This small molecule binds to this protein.
Small molecule (SMILES): CC(=O)N[C@H]1[C@H](O[C@H]2[C@H](O)[C@@H](NC(C)=O)CO[C@@H]2CO)O[C@H](CO)[C@@H](O)[C@@H]1O

Sequence of chain 1.A:
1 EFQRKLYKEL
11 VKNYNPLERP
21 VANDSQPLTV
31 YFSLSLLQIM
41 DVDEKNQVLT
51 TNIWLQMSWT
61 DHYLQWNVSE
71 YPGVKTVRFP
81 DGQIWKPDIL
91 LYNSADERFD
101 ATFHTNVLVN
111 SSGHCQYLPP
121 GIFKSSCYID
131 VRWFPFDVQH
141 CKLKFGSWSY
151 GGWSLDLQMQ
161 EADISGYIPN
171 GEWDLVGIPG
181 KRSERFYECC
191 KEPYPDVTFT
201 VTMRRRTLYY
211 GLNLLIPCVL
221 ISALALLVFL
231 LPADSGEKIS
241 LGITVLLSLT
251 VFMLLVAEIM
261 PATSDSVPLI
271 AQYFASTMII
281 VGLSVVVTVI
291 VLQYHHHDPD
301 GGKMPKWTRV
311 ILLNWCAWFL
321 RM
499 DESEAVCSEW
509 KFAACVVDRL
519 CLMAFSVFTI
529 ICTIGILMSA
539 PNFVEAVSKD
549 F

Binding-site contacts:
Ligand atom C7 contacts residue HIS114 of chain 1.A at 4.3 Å.
Ligand atom C3 contacts residue HIS114 of chain 1.A at 3.9 Å.
Ligand atom C2 contacts residue HIS114 of chain 1.A at 4.2 Å.
Ligand atom C2 contacts residue SER112 of chain 1.A at 3.3 Å.
Ligand atom C8 contacts residue HIS114 of chain 1.A at 4.4 Å.
Ligand atom O5 contacts residue ASN110 of chain 1.A at 2.3 Å (h-bond).
Ligand atom N2 contacts residue SER112 of chain 1.A at 3.0 Å (h-bond).
Ligand atom C5 contacts residue HIS114 of chain 1.A at 3.2 Å.
Ligand atom C1 contacts residue ASN110 of chain 1.A at 1.4 Å.
Ligand atom C4 contacts residue HIS114 of chain 1.A at 4.0 Å.
Ligand atom C1 contacts residue SER112 of chain 1.A at 2.9 Å.
Ligand atom C6 contacts residue HIS114 of chain 1.A at 3.9 Å.
Ligand atom C5 contacts residue SER112 of chain 1.A at 4.2 Å.
Ligand atom C3 contacts residue ASN110 of chain 1.A at 3.8 Å.
Ligand atom N2 contacts residue ASN110 of chain 1.A at 2.9 Å (h-bond).
Ligand atom O7 contacts residue HIS114 of chain 1.A at 3.8 Å.
Ligand atom C8 contacts residue SER112 of chain 1.A at 4.2 Å.
Ligand atom C7 contacts residue SER112 of chain 1.A at 4.1 Å.
Ligand atom C4 contacts residue ASN110 of chain 1.A at 4.2 Å.
Ligand atom C2 contacts residue ASN110 of chain 1.A at 2.4 Å.
Ligand atom C8 contacts residue SER111 of chain 1.A at 3.2 Å.
Ligand atom O7 contacts residue ASN110 of chain 1.A at 3.7 Å.
Ligand atom O5 contacts residue HIS114 of chain 1.A at 3.6 Å.
Ligand atom C7 contacts residue ASN110 of chain 1.A at 3.5 Å.
Ligand atom O5 contacts residue SER112 of chain 1.A at 4.0 Å.
Ligand atom O4 contacts residue HIS114 of chain 1.A at 4.2 Å.
Ligand atom C7 contacts residue SER111 of chain 1.A at 4.0 Å.
Ligand atom C3 contacts residue SER112 of chain 1.A at 3.7 Å.
Ligand atom C5 contacts residue ASN110 of chain 1.A at 3.6 Å.
Ligand atom C6 contacts residue ASN110 of chain 1.A at 4.2 Å.
Ligand atom C1 contacts residue HIS114 of chain 1.A at 3.4 Å.